Binding-site contacts:
Ligand atom N28 contacts residue ALA169 of chain 1.Z at 3.8 Å.
Ligand atom C7 contacts residue SER130 of chain 1.Z at 3.8 Å.
Ligand atom C21 contacts residue SER127 of chain 1.Z at 3.7 Å.
Ligand atom C18 contacts residue PHE24 of chain 1.Y at 3.4 Å (hydrophobic).
Ligand atom O20 contacts residue GLY129 of chain 1.Z at 3.1 Å (h-bond).
Ligand atom N8 contacts residue BO21 of chain 1.IA at 3.0 Å (h-bond).
Ligand atom N8 contacts residue SER130 of chain 1.Z at 3.5 Å.
Ligand atom N6 contacts residue SER130 of chain 1.Z at 3.6 Å.
Ligand atom F16 contacts residue SER96 of chain 1.Z at 3.0 Å.
Ligand atom O24 contacts residue TYR113 of chain 1.Z at 3.3 Å (h-bond).
Ligand atom C30 contacts residue GLY23 of chain 1.Z at 3.7 Å.
Ligand atom C14 contacts residue GLY98 of chain 1.Z at 3.8 Å.
Ligand atom O24 contacts residue VAL128 of chain 1.Z at 3.4 Å.
Ligand atom C25 contacts residue TYR113 of chain 1.Z at 3.4 Å (hydrophobic).
Ligand atom C25 contacts residue ILE29 of chain 1.Y at 3.8 Å (hydrophobic).
Ligand atom C12 contacts residue TYR113 of chain 1.Z at 3.5 Å (hydrophobic).
Ligand atom C18 contacts residue GLY129 of chain 1.Z at 3.6 Å.
Ligand atom N22 contacts residue SER127 of chain 1.Z at 3.6 Å.
Ligand atom N28 contacts residue BO21 of chain 1.IA at 3.7 Å.
Ligand atom C21 contacts residue PHE24 of chain 1.Y at 3.5 Å (hydrophobic).
Ligand atom C26 contacts residue TYR136 of chain 1.Z at 3.6 Å (hydrophobic).
Ligand atom N17 contacts residue PHE24 of chain 1.Y at 3.4 Å.
Ligand atom C21 contacts residue TYR136 of chain 1.Z at 3.6 Å (hydrophobic).
Ligand atom N8 contacts residue THR1 of chain 1.Z at 3.8 Å.
Ligand atom C26 contacts residue SER132 of chain 1.Z at 3.1 Å.
Ligand atom C23 contacts residue VAL128 of chain 1.Z at 3.7 Å (hydrophobic).
Ligand atom C12 contacts residue PHE24 of chain 1.Y at 3.7 Å (hydrophobic).
Ligand atom C26 contacts residue PHE24 of chain 1.Y at 3.4 Å (hydrophobic).
Ligand atom C19 contacts residue PHE24 of chain 1.Y at 3.7 Å (hydrophobic).
Ligand atom N6 contacts residue GLY47 of chain 1.Z at 3.8 Å.
Ligand atom N17 contacts residue TYR113 of chain 1.Z at 3.0 Å (h-bond).
Ligand atom F16 contacts residue GLY47 of chain 1.Z at 3.3 Å.
Ligand atom N6 contacts residue GLY129 of chain 1.Z at 3.7 Å.
Ligand atom C29 contacts residue SER21 of chain 1.Z at 3.2 Å.
Ligand atom C9 contacts residue BO21 of chain 1.IA at 3.3 Å.
Ligand atom C7 contacts residue BO21 of chain 1.IA at 3.5 Å.
Ligand atom C13 contacts residue TYR113 of chain 1.Z at 3.2 Å (hydrophobic).
Ligand atom O20 contacts residue PHE24 of chain 1.Y at 3.4 Å.
Ligand atom N22 contacts residue TYR136 of chain 1.Z at 3.0 Å (h-bond).
Ligand atom C9 contacts residue SER130 of chain 1.Z at 3.5 Å.

Sequence of chain 1.Z:
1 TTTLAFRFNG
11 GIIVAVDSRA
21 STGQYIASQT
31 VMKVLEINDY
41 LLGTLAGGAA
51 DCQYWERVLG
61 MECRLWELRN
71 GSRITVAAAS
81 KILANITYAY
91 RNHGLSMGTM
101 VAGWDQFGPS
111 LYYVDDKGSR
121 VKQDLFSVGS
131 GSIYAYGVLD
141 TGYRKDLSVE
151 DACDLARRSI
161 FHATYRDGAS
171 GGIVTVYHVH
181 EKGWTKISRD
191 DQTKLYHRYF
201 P

This protein binds this small molecule.
Small molecule (SMILES): Cc1nc(C)c(C(=O)Nc2ccc(F)c(-c3nc4ncc(-c5ncccc5C)cn4n3)c2)o1

Sequence of chain 1.Y:
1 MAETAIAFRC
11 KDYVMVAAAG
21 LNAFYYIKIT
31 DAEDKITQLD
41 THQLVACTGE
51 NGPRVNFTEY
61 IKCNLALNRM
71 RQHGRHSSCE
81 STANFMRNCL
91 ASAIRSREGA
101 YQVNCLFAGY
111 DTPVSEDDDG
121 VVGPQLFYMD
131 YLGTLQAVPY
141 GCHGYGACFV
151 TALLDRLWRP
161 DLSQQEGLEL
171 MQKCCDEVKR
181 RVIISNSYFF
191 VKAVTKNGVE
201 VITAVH